Sequence of chain 1.L:
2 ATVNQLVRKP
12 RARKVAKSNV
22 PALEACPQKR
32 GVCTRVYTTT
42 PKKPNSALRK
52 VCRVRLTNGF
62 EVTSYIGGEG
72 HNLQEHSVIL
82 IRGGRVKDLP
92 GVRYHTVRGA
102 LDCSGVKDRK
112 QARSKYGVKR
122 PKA

The small molecule below binds the protein below.
Small molecule (SMILES): NCCC[C@H](N)CC(=O)N[C@H]1CNC(=O)[C@H]([C@H]2C[C@H](O)N=C(N)N2)NC(=O)/C(=C/NC(N)=O)NC(=O)[C@H](CO)NC(=O)[C@H](CO)NC1=O

Binding-site contacts:
Ligand atom CS contacts residue THR41 of chain 1.L at 3.9 Å.
Ligand atom CR contacts residue THR41 of chain 1.L at 4.0 Å.
Ligand atom OS contacts residue THR41 of chain 1.L at 2.7 Å (h-bond).